Binding-site contacts:
Ligand atom N contacts residue TYR95 of chain 1.A at 4.1 Å.
Ligand atom OXT contacts residue PHE122 of chain 1.A at 3.7 Å.
Ligand atom CA contacts residue TYR95 of chain 1.A at 3.7 Å (hydrophobic).
Ligand atom CA contacts residue SER121 of chain 1.A at 3.8 Å.
Ligand atom O contacts residue TYR95 of chain 1.A at 3.1 Å.
Ligand atom N contacts residue SER123 of chain 1.A at 2.7 Å (h-bond).
Ligand atom OXT contacts residue TYR95 of chain 1.A at 3.3 Å.
Ligand atom C contacts residue ARG128 of chain 1.A at 3.5 Å.
Ligand atom CA contacts residue SER123 of chain 1.A at 3.6 Å.
Ligand atom C contacts residue SER123 of chain 1.A at 3.8 Å.
Ligand atom N contacts residue TYR250 of chain 1.A at 3.7 Å.
Ligand atom OXT contacts residue ARG128 of chain 1.A at 2.9 Å (salt-bridge).
Ligand atom OXT contacts residue SER123 of chain 1.A at 2.8 Å (h-bond).
Ligand atom C contacts residue SER177 of chain 1.A at 4.5 Å.
Ligand atom O contacts residue SER178 of chain 1.A at 2.7 Å (h-bond).
Ligand atom O contacts residue ARG128 of chain 1.A at 3.0 Å (salt-bridge).
Ligand atom C contacts residue TYR95 of chain 1.A at 3.2 Å (hydrophobic).
Ligand atom C contacts residue SER121 of chain 1.A at 4.3 Å.
Ligand atom CA contacts residue SER178 of chain 1.A at 4.3 Å.
Ligand atom O contacts residue SER177 of chain 1.A at 3.3 Å.
Ligand atom CA contacts residue ASP222 of chain 1.A at 3.7 Å.
Ligand atom C contacts residue SER178 of chain 1.A at 3.7 Å.
Ligand atom CA contacts residue MET221 of chain 1.A at 4.1 Å (hydrophobic).
Ligand atom N contacts residue PHE122 of chain 1.A at 4.5 Å.
Ligand atom N contacts residue ASP222 of chain 1.A at 2.8 Å (salt-bridge).
Ligand atom OXT contacts residue SER121 of chain 1.A at 3.9 Å.
Ligand atom OXT contacts residue SER178 of chain 1.A at 4.3 Å.
Ligand atom N contacts residue SER121 of chain 1.A at 2.8 Å (h-bond).

A protein and the small-molecule ligand that binds it are described below.
Small molecule (SMILES): NCC(=O)O

Sequence of chain 1.A:
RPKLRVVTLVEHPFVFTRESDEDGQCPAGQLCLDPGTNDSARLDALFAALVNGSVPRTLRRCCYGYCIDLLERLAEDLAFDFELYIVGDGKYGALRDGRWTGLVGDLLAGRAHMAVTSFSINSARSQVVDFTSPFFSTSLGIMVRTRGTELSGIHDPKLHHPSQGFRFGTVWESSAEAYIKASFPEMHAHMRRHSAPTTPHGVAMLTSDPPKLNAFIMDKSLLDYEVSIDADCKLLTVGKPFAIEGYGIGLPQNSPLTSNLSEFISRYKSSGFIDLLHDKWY